A small-molecule ligand and the protein it binds are described below.
Small molecule (SMILES): CC(=O)N[C@@H]1[C@@H](O)[C@H](O)[C@@H](CO)O[C@H]1O

Sequence of chain 1.A:
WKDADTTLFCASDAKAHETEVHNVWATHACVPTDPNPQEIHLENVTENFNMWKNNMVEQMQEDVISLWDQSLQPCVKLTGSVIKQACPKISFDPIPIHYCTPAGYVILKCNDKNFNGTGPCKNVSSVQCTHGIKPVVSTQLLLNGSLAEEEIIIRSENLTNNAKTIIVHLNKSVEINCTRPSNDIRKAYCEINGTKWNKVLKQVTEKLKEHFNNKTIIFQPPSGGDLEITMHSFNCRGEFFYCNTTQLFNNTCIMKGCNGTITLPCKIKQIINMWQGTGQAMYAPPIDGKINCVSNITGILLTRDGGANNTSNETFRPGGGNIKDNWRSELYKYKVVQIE

Binding-site contacts:
Ligand atom C2 contacts residue THR120 of chain 1.A at 4.0 Å.
Ligand atom C7 contacts residue HIS220 of chain 1.A at 4.4 Å.
Ligand atom C8 contacts residue LEU161 of chain 1.A at 3.9 Å (hydrophobic).
Ligand atom C8 contacts residue SER158 of chain 1.A at 4.2 Å.
Ligand atom C3 contacts residue THR120 of chain 1.A at 4.1 Å.
Ligand atom C8 contacts residue HIS220 of chain 1.A at 4.4 Å.
Ligand atom C5 contacts residue ASN118 of chain 1.A at 3.7 Å.
Ligand atom C1 contacts residue GLY121 of chain 1.A at 4.4 Å.
Ligand atom O7 contacts residue ILE156 of chain 1.A at 4.5 Å.
Ligand atom C7 contacts residue ASN118 of chain 1.A at 3.1 Å.
Ligand atom C6 contacts residue PRO122 of chain 1.A at 4.1 Å (hydrophobic).
Ligand atom C5 contacts residue THR120 of chain 1.A at 4.2 Å.
Ligand atom C1 contacts residue THR120 of chain 1.A at 3.4 Å.
Ligand atom C1 contacts residue ASN118 of chain 1.A at 1.4 Å.
Ligand atom C7 contacts residue ILE156 of chain 1.A at 4.4 Å (hydrophobic).
Ligand atom C4 contacts residue ASN118 of chain 1.A at 4.2 Å.
Ligand atom N2 contacts residue THR120 of chain 1.A at 4.0 Å.
Ligand atom O5 contacts residue ASN118 of chain 1.A at 2.4 Å (h-bond).
Ligand atom O7 contacts residue HIS220 of chain 1.A at 3.5 Å.
Ligand atom C5 contacts residue GLY121 of chain 1.A at 4.0 Å.
Ligand atom O5 contacts residue THR120 of chain 1.A at 4.2 Å.
Ligand atom C2 contacts residue ASN118 of chain 1.A at 2.4 Å.
Ligand atom O7 contacts residue ASN118 of chain 1.A at 3.2 Å (h-bond).
Ligand atom N2 contacts residue ASN118 of chain 1.A at 2.7 Å (h-bond).
Ligand atom C6 contacts residue GLY121 of chain 1.A at 4.0 Å.
Ligand atom C8 contacts residue ILE156 of chain 1.A at 3.7 Å (hydrophobic).
Ligand atom C8 contacts residue ASN118 of chain 1.A at 4.2 Å.
Ligand atom O5 contacts residue GLY121 of chain 1.A at 4.3 Å.
Ligand atom C3 contacts residue ASN118 of chain 1.A at 3.7 Å.